Binding-site contacts:
Ligand atom PB contacts residue MG1 of chain 1.B at 3.4 Å.
Ligand atom O2B contacts residue TYR15 of chain 1.A at 2.7 Å (h-bond).
Ligand atom N3B contacts residue GLY201 of chain 1.A at 3.3 Å.
Ligand atom O5' contacts residue GLY339 of chain 1.A at 3.4 Å (h-bond).
Ligand atom O2G contacts residue THR13 of chain 1.A at 3.2 Å (h-bond).
Ligand atom O2B contacts residue THR13 of chain 1.A at 3.3 Å (h-bond).
Ligand atom O5' contacts residue GLY202 of chain 1.A at 3.3 Å (h-bond).
Ligand atom O3' contacts residue GLY230 of chain 1.A at 3.2 Å.
Ligand atom O3A contacts residue GLY202 of chain 1.A at 3.5 Å (h-bond).
Ligand atom O1G contacts residue GLY201 of chain 1.A at 3.1 Å.
Ligand atom N1 contacts residue SER275 of chain 1.A at 2.8 Å (h-bond).
Ligand atom O2A contacts residue TYR15 of chain 1.A at 3.5 Å.
Ligand atom C4 contacts residue GLY339 of chain 1.A at 3.1 Å.
Ligand atom O4' contacts residue GLY339 of chain 1.A at 3.2 Å.
Ligand atom N6 contacts residue ARG342 of chain 1.A at 3.3 Å.
Ligand atom O2B contacts residue THR14 of chain 1.A at 2.8 Å (h-bond).
Ligand atom O1G contacts residue THR204 of chain 1.A at 2.6 Å (h-bond).
Ligand atom O2A contacts residue ASP366 of chain 1.A at 3.5 Å.
Ligand atom PG contacts residue GLY202 of chain 1.A at 3.3 Å.
Ligand atom O3A contacts residue THR14 of chain 1.A at 3.2 Å (h-bond).
Ligand atom PG contacts residue THR204 of chain 1.A at 3.3 Å.
Ligand atom O3G contacts residue THR14 of chain 1.A at 3.0 Å (h-bond).
Ligand atom N9 contacts residue GLY339 of chain 1.A at 3.5 Å (h-bond).
Ligand atom O1B contacts residue MG1 of chain 1.B at 2.1 Å.
Ligand atom C2' contacts residue GLU268 of chain 1.A at 3.1 Å.
Ligand atom N7 contacts residue ARG342 of chain 1.A at 3.3 Å (salt-bridge).
Ligand atom O3G contacts residue THR13 of chain 1.A at 3.5 Å.
Ligand atom O1A contacts residue GLY339 of chain 1.A at 2.9 Å (h-bond).
Ligand atom O1A contacts residue GLY338 of chain 1.A at 3.2 Å.
Ligand atom O3G contacts residue GLY202 of chain 1.A at 3.2 Å (h-bond).
Ligand atom N3 contacts residue GLY339 of chain 1.A at 3.3 Å (h-bond).
Ligand atom O3G contacts residue GLY203 of chain 1.A at 2.7 Å (h-bond).
Ligand atom O3' contacts residue LYS271 of chain 1.A at 3.3 Å (salt-bridge).
Ligand atom O1G contacts residue GLY203 of chain 1.A at 3.4 Å (h-bond).
Ligand atom O1G contacts residue GLY202 of chain 1.A at 3.2 Å (h-bond).
Ligand atom O2' contacts residue GLU268 of chain 1.A at 2.5 Å (salt-bridge).
Ligand atom PB contacts residue THR14 of chain 1.A at 3.5 Å.
Ligand atom O2' contacts residue LYS271 of chain 1.A at 2.6 Å (salt-bridge).
Ligand atom N3B contacts residue GLY202 of chain 1.A at 2.9 Å (h-bond).
Ligand atom O2G contacts residue THR204 of chain 1.A at 3.1 Å (h-bond).

A protein and the small-molecule ligand that binds it are described below.
Small molecule (SMILES): Nc1ncnc2c1ncn2[C@@H]1O[C@H](CO[P](=O)(O)O[P](=O)(O)NP(=O)(O)O)[C@@H](O)[C@H]1O

Sequence of chain 1.A:
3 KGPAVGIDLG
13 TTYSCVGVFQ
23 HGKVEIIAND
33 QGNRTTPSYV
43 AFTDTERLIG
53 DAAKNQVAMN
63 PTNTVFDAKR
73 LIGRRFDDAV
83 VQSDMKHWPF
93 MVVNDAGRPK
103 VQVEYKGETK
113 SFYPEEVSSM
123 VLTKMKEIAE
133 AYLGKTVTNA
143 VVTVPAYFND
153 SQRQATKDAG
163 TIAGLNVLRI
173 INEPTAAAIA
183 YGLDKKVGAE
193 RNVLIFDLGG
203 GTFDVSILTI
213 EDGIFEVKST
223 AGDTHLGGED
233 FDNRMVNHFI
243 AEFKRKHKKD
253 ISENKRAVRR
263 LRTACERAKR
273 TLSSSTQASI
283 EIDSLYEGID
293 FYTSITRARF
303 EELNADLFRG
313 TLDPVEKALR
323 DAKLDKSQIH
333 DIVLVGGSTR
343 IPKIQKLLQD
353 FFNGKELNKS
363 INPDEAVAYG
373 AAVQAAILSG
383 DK